Binding-site contacts:
Ligand atom N32 contacts residue ARG152 of chain 1.D at 3.8 Å.
Ligand atom C5 contacts residue MET72 of chain 1.D at 3.7 Å (hydrophobic).
Ligand atom C2 contacts residue MET72 of chain 1.D at 3.7 Å (hydrophobic).
Ligand atom C31 contacts residue ARG152 of chain 1.D at 3.8 Å.
Ligand atom C10 contacts residue ASP171 of chain 1.D at 4.0 Å.
Ligand atom C6 contacts residue MET72 of chain 1.D at 3.8 Å (hydrophobic).
Ligand atom C25 contacts residue LEU191 of chain 1.D at 3.6 Å (hydrophobic).
Ligand atom N9 contacts residue MET72 of chain 1.D at 3.6 Å.
Ligand atom N9 contacts residue VAL80 of chain 1.D at 3.9 Å.
Ligand atom N12 contacts residue LYS51 of chain 1.D at 3.9 Å.
Ligand atom C8 contacts residue ILE169 of chain 1.D at 3.5 Å (hydrophobic).
Ligand atom C16 contacts residue HIS151 of chain 1.D at 3.2 Å.
Ligand atom C4 contacts residue MET72 of chain 1.D at 3.9 Å (hydrophobic).
Ligand atom C8 contacts residue VAL81 of chain 1.D at 4.0 Å (hydrophobic).
Ligand atom C5 contacts residue MET97 of chain 1.D at 4.0 Å (hydrophobic).
Ligand atom C7 contacts residue GLY170 of chain 1.D at 4.0 Å.
Ligand atom C14 contacts residue ASP171 of chain 1.D at 4.0 Å.
Ligand atom C4 contacts residue LEU83 of chain 1.D at 4.0 Å (hydrophobic).
Ligand atom C6 contacts residue MET97 of chain 1.D at 3.9 Å (hydrophobic).
Ligand atom C2 contacts residue VAL81 of chain 1.D at 3.3 Å (hydrophobic).
Ligand atom C7 contacts residue MET72 of chain 1.D at 3.9 Å (hydrophobic).
Ligand atom C31 contacts residue PHE207 of chain 1.D at 3.6 Å (hydrophobic).
Ligand atom N12 contacts residue ALA69 of chain 1.D at 3.5 Å.
Ligand atom C4 contacts residue MET97 of chain 1.D at 3.9 Å (hydrophobic).
Ligand atom N12 contacts residue VAL95 of chain 1.D at 3.8 Å.
Ligand atom N9 contacts residue ILE169 of chain 1.D at 3.9 Å.
Ligand atom N34 contacts residue LEU192 of chain 1.D at 3.6 Å.
Ligand atom N12 contacts residue GLU68 of chain 1.D at 3.9 Å.
Ligand atom C18 contacts residue HIS151 of chain 1.D at 3.2 Å.
Ligand atom C3 contacts residue MET72 of chain 1.D at 3.8 Å (hydrophobic).
Ligand atom C2 contacts residue MET97 of chain 1.D at 4.0 Å (hydrophobic).
Ligand atom C4 contacts residue VAL81 of chain 1.D at 3.3 Å (hydrophobic).
Ligand atom C1 contacts residue MET72 of chain 1.D at 3.9 Å (hydrophobic).
Ligand atom C14 contacts residue HIS151 of chain 1.D at 3.5 Å.
Ligand atom C27 contacts residue LEU191 of chain 1.D at 3.8 Å (hydrophobic).
Ligand atom C8 contacts residue GLY170 of chain 1.D at 3.5 Å.
Ligand atom C33 contacts residue LEU192 of chain 1.D at 3.8 Å (hydrophobic).
Ligand atom C8 contacts residue MET72 of chain 1.D at 3.7 Å (hydrophobic).
Ligand atom N9 contacts residue VAL81 of chain 1.D at 2.8 Å (h-bond).
Ligand atom C33 contacts residue PHE207 of chain 1.D at 3.9 Å (hydrophobic).

Sequence of chain 1.D:
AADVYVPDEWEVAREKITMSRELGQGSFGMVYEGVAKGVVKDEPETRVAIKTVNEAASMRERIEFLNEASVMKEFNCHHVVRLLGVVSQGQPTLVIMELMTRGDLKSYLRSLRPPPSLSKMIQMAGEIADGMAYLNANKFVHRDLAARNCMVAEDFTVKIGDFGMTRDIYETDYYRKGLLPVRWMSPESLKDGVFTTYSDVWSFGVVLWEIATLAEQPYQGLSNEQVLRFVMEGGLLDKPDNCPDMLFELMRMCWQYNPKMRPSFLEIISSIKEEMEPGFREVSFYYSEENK

A small-molecule ligand and the protein it binds are described below.
Small molecule (SMILES): N#Cc1ccc2[nH]cc(CCCCN3CCC(NC(=O)c4cccc5c(C#N)c[nH]c45)CC3)c2c1